Sequence of chain 31.R:
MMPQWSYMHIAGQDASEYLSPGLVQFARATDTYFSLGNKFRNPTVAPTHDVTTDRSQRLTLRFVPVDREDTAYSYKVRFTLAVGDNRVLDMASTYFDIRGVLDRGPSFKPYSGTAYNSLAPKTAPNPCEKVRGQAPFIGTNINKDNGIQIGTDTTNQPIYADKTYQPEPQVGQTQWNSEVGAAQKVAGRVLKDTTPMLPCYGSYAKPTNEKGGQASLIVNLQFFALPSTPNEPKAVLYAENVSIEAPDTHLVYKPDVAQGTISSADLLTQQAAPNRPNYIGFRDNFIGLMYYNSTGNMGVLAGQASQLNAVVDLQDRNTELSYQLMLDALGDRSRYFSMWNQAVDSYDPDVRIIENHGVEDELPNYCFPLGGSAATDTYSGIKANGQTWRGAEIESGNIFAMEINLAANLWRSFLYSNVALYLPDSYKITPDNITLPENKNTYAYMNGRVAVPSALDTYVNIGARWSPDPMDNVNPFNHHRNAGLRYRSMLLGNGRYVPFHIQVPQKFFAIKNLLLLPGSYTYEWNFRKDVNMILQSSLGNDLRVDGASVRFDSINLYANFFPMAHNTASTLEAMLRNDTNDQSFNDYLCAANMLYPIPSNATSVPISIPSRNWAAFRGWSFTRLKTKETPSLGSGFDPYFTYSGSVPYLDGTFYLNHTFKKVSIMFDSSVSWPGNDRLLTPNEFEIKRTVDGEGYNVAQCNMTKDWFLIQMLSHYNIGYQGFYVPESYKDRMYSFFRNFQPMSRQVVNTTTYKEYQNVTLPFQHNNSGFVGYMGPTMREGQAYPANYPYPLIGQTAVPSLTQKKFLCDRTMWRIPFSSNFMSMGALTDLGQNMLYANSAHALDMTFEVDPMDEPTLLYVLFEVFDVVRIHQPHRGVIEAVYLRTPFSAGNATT

Sequence of chain 31.Q:
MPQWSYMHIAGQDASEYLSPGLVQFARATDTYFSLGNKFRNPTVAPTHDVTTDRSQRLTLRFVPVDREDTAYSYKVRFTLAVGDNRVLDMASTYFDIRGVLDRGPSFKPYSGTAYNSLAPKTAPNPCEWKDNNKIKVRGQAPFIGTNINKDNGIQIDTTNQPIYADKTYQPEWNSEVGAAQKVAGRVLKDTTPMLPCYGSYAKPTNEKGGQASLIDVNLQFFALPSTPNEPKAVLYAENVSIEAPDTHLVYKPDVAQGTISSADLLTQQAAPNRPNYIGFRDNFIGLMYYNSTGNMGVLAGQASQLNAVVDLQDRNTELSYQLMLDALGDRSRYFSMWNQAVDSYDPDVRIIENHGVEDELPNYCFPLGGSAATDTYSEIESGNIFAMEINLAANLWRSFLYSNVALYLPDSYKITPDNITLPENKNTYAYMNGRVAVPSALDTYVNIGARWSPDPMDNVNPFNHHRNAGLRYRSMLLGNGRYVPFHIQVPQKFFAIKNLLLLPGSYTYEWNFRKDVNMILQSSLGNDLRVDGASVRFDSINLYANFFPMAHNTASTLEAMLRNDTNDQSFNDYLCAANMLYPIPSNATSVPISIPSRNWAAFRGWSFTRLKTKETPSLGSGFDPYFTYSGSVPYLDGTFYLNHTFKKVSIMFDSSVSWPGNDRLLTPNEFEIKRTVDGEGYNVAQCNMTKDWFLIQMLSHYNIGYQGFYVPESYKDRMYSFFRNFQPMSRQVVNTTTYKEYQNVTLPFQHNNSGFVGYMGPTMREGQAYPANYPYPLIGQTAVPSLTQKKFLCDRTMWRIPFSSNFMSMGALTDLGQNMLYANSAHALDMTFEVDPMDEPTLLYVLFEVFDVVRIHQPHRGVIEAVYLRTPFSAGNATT

A small-molecule ligand and the protein it binds are described below.
Small molecule (SMILES): NC(N)=NCCC[C@H](NC(=O)[C@@H]1CCCN1)C(=O)N[C@H](C=O)CC1=NC=NC1

Binding-site contacts:
Ligand atom ND1 contacts residue GLU894 of chain 31.R at 3.5 Å (salt-bridge).
Ligand atom CD contacts residue CYS621 of chain 31.R at 3.5 Å (hydrophobic).
Ligand atom N contacts residue ASN617 of chain 31.R at 2.9 Å (h-bond).
Ligand atom O contacts residue ARG649 of chain 31.R at 3.3 Å (salt-bridge).
Ligand atom CB contacts residue ALA857 of chain 31.R at 4.2 Å (hydrophobic).
Ligand atom CB contacts residue LEU620 of chain 31.R at 3.8 Å (hydrophobic).
Ligand atom CE1 contacts residue LEU348 of chain 31.R at 3.5 Å (hydrophobic).
Ligand atom C contacts residue TYR619 of chain 31.R at 3.2 Å (hydrophobic).
Ligand atom CA contacts residue TYR619 of chain 31.R at 4.2 Å (hydrophobic).
Ligand atom CA contacts residue ASN617 of chain 31.R at 4.1 Å.
Ligand atom C contacts residue ARG845 of chain 31.R at 4.1 Å.
Ligand atom CG contacts residue ASN617 of chain 31.R at 3.7 Å.
Ligand atom CD contacts residue ASN617 of chain 31.R at 3.1 Å.
Ligand atom CB contacts residue CYS621 of chain 31.R at 3.5 Å (hydrophobic).
Ligand atom CD contacts residue ARG46 of chain 31.Q at 3.3 Å.
Ligand atom CD2 contacts residue ARG845 of chain 31.R at 4.0 Å.
Ligand atom CB contacts residue TYR619 of chain 31.R at 4.0 Å (hydrophobic).
Ligand atom CB contacts residue PHE896 of chain 31.R at 4.0 Å (hydrophobic).
Ligand atom CG contacts residue ARG46 of chain 31.Q at 3.1 Å.
Ligand atom CB contacts residue GLU894 of chain 31.R at 3.4 Å.
Ligand atom CB contacts residue TYR619 of chain 31.R at 3.7 Å (hydrophobic).
Ligand atom CB contacts residue ARG649 of chain 31.R at 4.1 Å.
Ligand atom N contacts residue TYR619 of chain 31.R at 3.6 Å.
Ligand atom NE2 contacts residue GLU894 of chain 31.R at 4.2 Å.
Ligand atom CD2 contacts residue GLU894 of chain 31.R at 3.7 Å.
Ligand atom N contacts residue ASP618 of chain 31.R at 3.4 Å (salt-bridge).
Ligand atom N contacts residue CYS621 of chain 31.R at 3.0 Å (h-bond).
Ligand atom O contacts residue TYR619 of chain 31.R at 2.7 Å.
Ligand atom CA contacts residue TYR619 of chain 31.R at 4.1 Å (hydrophobic).
Ligand atom O contacts residue ALA857 of chain 31.R at 3.7 Å.
Ligand atom ND1 contacts residue LEU348 of chain 31.R at 3.6 Å.
Ligand atom CG contacts residue CYS621 of chain 31.R at 3.9 Å (hydrophobic).
Ligand atom CB contacts residue ARG649 of chain 31.R at 4.2 Å.
Ligand atom CA contacts residue CYS621 of chain 31.R at 3.2 Å (hydrophobic).
Ligand atom N contacts residue TYR619 of chain 31.R at 3.5 Å (h-bond).
Ligand atom CG contacts residue GLU894 of chain 31.R at 3.2 Å.
Ligand atom CE1 contacts residue GLU894 of chain 31.R at 4.1 Å.
Ligand atom NE2 contacts residue ARG845 of chain 31.R at 4.0 Å.
Ligand atom N contacts residue ARG649 of chain 31.R at 4.2 Å.
Ligand atom C contacts residue ARG649 of chain 31.R at 3.9 Å.